Binding-site contacts:
Ligand atom C9 contacts residue GLN53 of chain 1.B at 3.1 Å.
Ligand atom C10 contacts residue ASP159 of chain 1.B at 2.9 Å.
Ligand atom C1 contacts residue HIS63 of chain 1.B at 3.6 Å.
Ligand atom C6 contacts residue ILE229 of chain 1.B at 3.3 Å (hydrophobic).
Ligand atom C12 contacts residue GLU191 of chain 1.B at 3.7 Å.
Ligand atom C5 contacts residue ILE229 of chain 1.B at 3.5 Å (hydrophobic).
Ligand atom N2 contacts residue TYR224 of chain 1.B at 3.5 Å (h-bond).
Ligand atom C1 contacts residue ASP156 of chain 1.B at 3.5 Å.
Ligand atom C3 contacts residue MTA1 of chain 1.I at 3.4 Å.
Ligand atom C3 contacts residue SER157 of chain 1.B at 3.5 Å.
Ligand atom N13 contacts residue GLU191 of chain 1.B at 3.5 Å (salt-bridge).
Ligand atom C6 contacts residue TYR224 of chain 1.B at 3.8 Å (hydrophobic).
Ligand atom N3 contacts residue ASP159 of chain 1.B at 3.1 Å (salt-bridge).
Ligand atom N2 contacts residue TYR62 of chain 1.B at 3.5 Å (h-bond).
Ligand atom C2 contacts residue MTA1 of chain 1.I at 3.4 Å.
Ligand atom C8 contacts residue ASP159 of chain 1.B at 3.7 Å.
Ligand atom N13 contacts residue SER192 of chain 1.B at 3.5 Å (h-bond).
Ligand atom C5 contacts residue TYR224 of chain 1.B at 3.8 Å (hydrophobic).
Ligand atom N1 contacts residue HIS63 of chain 1.B at 3.0 Å (h-bond).
Ligand atom N1 contacts residue ASP87 of chain 1.B at 2.7 Å (salt-bridge).
Ligand atom C4 contacts residue TYR224 of chain 1.B at 3.2 Å (hydrophobic).
Ligand atom C3 contacts residue ASP156 of chain 1.B at 3.2 Å.
Ligand atom C4 contacts residue SER157 of chain 1.B at 3.8 Å.
Ligand atom C2 contacts residue TYR224 of chain 1.B at 3.6 Å (hydrophobic).
Ligand atom C1 contacts residue ASP87 of chain 1.B at 3.7 Å.
Ligand atom C1 contacts residue TYR62 of chain 1.B at 3.5 Å (hydrophobic).
Ligand atom C11 contacts residue PRO225 of chain 1.B at 3.7 Å (hydrophobic).
Ligand atom C7 contacts residue ASP159 of chain 1.B at 3.2 Å.
Ligand atom C2 contacts residue ASP156 of chain 1.B at 3.8 Å.
Ligand atom C3 contacts residue GLN53 of chain 1.B at 3.5 Å.
Ligand atom N1 contacts residue MTA1 of chain 1.I at 3.6 Å.
Ligand atom C1 contacts residue TYR224 of chain 1.B at 3.4 Å (hydrophobic).
Ligand atom C8 contacts residue GLN53 of chain 1.B at 3.6 Å.
Ligand atom C1 contacts residue GLN53 of chain 1.B at 3.4 Å.
Ligand atom C5 contacts residue GLN189 of chain 1.B at 3.8 Å.
Ligand atom N2 contacts residue SER157 of chain 1.B at 3.3 Å (h-bond).
Ligand atom N2 contacts residue ASP156 of chain 1.B at 3.3 Å (salt-bridge).
Ligand atom N1 contacts residue ASP156 of chain 1.B at 2.8 Å (salt-bridge).
Ligand atom C8 contacts residue ILE52 of chain 1.B at 3.3 Å (hydrophobic).
Ligand atom C2 contacts residue GLN53 of chain 1.B at 3.2 Å.

Sequence of chain 1.B:
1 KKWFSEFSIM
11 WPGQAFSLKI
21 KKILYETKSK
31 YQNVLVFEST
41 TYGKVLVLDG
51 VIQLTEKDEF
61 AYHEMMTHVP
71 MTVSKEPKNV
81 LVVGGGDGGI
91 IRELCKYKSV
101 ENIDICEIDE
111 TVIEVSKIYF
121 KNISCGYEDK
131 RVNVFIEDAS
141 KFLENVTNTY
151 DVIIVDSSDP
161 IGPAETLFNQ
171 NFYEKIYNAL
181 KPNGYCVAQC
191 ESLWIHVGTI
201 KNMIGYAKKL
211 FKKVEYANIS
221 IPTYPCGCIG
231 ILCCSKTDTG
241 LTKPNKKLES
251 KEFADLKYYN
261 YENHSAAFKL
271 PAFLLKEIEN

The protein below binds the small molecule below.
Small molecule (SMILES): NCCCNC1CCC(NCCCN)CC1